Binding-site contacts:
Ligand atom N3 contacts residue GLY38 of chain 1.O at 3.4 Å.
Ligand atom O3' contacts residue MET69 of chain 1.O at 3.6 Å.
Ligand atom OP1 contacts residue LYS72 of chain 1.O at 3.8 Å.
Ligand atom OP1 contacts residue TYR27 of chain 1.O at 3.1 Å (h-bond).
Ligand atom C5 contacts residue TRP34 of chain 1.O at 3.7 Å (hydrophobic).
Ligand atom O5' contacts residue LYS72 of chain 1.O at 3.6 Å.
Ligand atom N7 contacts residue ARG35 of chain 1.O at 3.7 Å.
Ligand atom OP1 contacts residue MET69 of chain 1.O at 2.8 Å (h-bond).
Ligand atom O6 contacts residue TRP34 of chain 1.O at 3.2 Å.
Ligand atom C4' contacts residue GLY64 of chain 1.O at 3.3 Å.
Ligand atom OP1 contacts residue GLY64 of chain 1.O at 2.8 Å (h-bond).
Ligand atom OP1 contacts residue GLY66 of chain 1.O at 3.1 Å (h-bond).
Ligand atom O3' contacts residue ILE65 of chain 1.O at 3.6 Å (h-bond).
Ligand atom C4 contacts residue TRP34 of chain 1.O at 3.6 Å (hydrophobic).
Ligand atom OP3 contacts residue ARG68 of chain 1.O at 2.9 Å (salt-bridge).
Ligand atom C2 contacts residue TRP34 of chain 1.O at 3.5 Å (hydrophobic).
Ligand atom OP3 contacts residue LYS72 of chain 1.O at 2.3 Å (salt-bridge).
Ligand atom O4' contacts residue ARG35 of chain 1.O at 3.6 Å.
Ligand atom C5' contacts residue TYR39 of chain 1.O at 3.4 Å (hydrophobic).
Ligand atom P contacts residue LYS72 of chain 1.O at 3.4 Å.
Ligand atom C4' contacts residue TYR39 of chain 1.O at 3.5 Å (hydrophobic).
Ligand atom O3' contacts residue GLY64 of chain 1.O at 3.2 Å.
Ligand atom N1 contacts residue TRP34 of chain 1.O at 3.6 Å.
Ligand atom O4' contacts residue TYR39 of chain 1.O at 3.7 Å.
Ligand atom OP1 contacts residue ARG35 of chain 1.O at 3.4 Å (salt-bridge).
Ligand atom P contacts residue TYR39 of chain 1.O at 3.7 Å.
Ligand atom OP1 contacts residue PRO63 of chain 1.O at 3.7 Å.
Ligand atom C8 contacts residue ARG35 of chain 1.O at 3.6 Å.
Ligand atom P contacts residue ARG68 of chain 1.O at 3.5 Å.
Ligand atom C6 contacts residue TRP34 of chain 1.O at 3.5 Å (hydrophobic).
Ligand atom N3 contacts residue TRP34 of chain 1.O at 3.5 Å (h-bond).
Ligand atom OP2 contacts residue ARG68 of chain 1.O at 3.5 Å.
Ligand atom OP2 contacts residue ARG35 of chain 1.O at 2.8 Å (salt-bridge).
Ligand atom P contacts residue GLY64 of chain 1.O at 3.7 Å.
Ligand atom N9 contacts residue ARG35 of chain 1.O at 3.8 Å.
Ligand atom OP1 contacts residue TYR39 of chain 1.O at 2.6 Å (h-bond).
Ligand atom O5' contacts residue TYR39 of chain 1.O at 3.7 Å.
Ligand atom C5' contacts residue ARG35 of chain 1.O at 3.4 Å.
Ligand atom OP2 contacts residue ARG68 of chain 1.O at 3.0 Å (salt-bridge).
Ligand atom C5' contacts residue GLY64 of chain 1.O at 3.5 Å.

Sequence of chain 1.O:
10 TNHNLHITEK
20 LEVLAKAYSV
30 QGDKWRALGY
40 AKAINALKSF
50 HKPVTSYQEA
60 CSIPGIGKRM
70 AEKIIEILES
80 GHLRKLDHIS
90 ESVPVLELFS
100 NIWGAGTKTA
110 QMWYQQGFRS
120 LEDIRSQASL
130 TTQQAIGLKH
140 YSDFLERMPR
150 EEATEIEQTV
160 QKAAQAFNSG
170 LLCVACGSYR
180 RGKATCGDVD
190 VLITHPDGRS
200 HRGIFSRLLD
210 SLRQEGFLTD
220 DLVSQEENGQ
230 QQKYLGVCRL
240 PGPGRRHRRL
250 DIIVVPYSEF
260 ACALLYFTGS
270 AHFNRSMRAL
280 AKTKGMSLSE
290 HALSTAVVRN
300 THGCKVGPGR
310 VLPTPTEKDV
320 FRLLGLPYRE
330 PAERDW

The protein below binds the small molecule below.
Small molecule (SMILES): Nc1ccn([C@H]2C[C@H](O[P](=O)(O)OC[C@H]3O[C@@H](n4cnc5c(=O)nc(N)[nH]c54)C[C@@H]3O)[C@@H](CO[P](=O)(O)O[C@H]3C[C@H](n4ccc(N)nc4=O)O[C@@H]3CO[P](=O)(O)O[C@H]3C[C@H](n4cnc5c(=O)nc(N)[nH]c54)O[C@@H]3COP(=O)(O)O)O2)c(=O)n1